A protein and the small-molecule ligand that binds it are described below.
Small molecule (SMILES): N[C@@H](Cc1ccccc1)C(=O)O

Sequence of chain 1.A:
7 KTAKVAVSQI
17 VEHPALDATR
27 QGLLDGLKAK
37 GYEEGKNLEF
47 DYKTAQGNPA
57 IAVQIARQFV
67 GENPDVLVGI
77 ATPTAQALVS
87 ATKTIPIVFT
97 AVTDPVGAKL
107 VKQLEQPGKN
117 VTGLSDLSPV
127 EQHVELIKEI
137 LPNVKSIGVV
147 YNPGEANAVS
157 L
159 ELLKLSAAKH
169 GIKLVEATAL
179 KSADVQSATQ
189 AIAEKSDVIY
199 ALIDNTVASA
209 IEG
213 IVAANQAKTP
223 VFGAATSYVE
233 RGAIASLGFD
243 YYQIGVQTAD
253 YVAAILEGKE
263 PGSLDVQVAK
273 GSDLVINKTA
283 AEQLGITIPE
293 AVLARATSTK

Binding-site contacts:
Ligand atom O contacts residue VAL98 of chain 1.A at 3.5 Å.
Ligand atom CD2 contacts residue ILE201 of chain 1.A at 3.8 Å (hydrophobic).
Ligand atom CD2 contacts residue TYR243 of chain 1.A at 3.7 Å (hydrophobic).
Ligand atom CE2 contacts residue HIS19 of chain 1.A at 3.9 Å.
Ligand atom CD1 contacts residue HIS19 of chain 1.A at 3.7 Å.
Ligand atom CE2 contacts residue ALA21 of chain 1.A at 3.5 Å (hydrophobic).
Ligand atom C contacts residue ASN153 of chain 1.A at 3.5 Å.
Ligand atom CD1 contacts residue ASN203 of chain 1.A at 3.4 Å.
Ligand atom CB contacts residue ASN203 of chain 1.A at 3.5 Å.
Ligand atom CD2 contacts residue ASP122 of chain 1.A at 3.5 Å.
Ligand atom OXT contacts residue ASN203 of chain 1.A at 2.9 Å (h-bond).
Ligand atom N contacts residue ASP122 of chain 1.A at 2.8 Å (salt-bridge).
Ligand atom CE2 contacts residue TYR243 of chain 1.A at 3.5 Å (hydrophobic).
Ligand atom OXT contacts residue ASN153 of chain 1.A at 3.6 Å.
Ligand atom CA contacts residue THR99 of chain 1.A at 3.7 Å.
Ligand atom C contacts residue ASN203 of chain 1.A at 3.8 Å.
Ligand atom OXT contacts residue THR78 of chain 1.A at 2.8 Å (h-bond).
Ligand atom CE1 contacts residue TYR230 of chain 1.A at 3.7 Å (hydrophobic).
Ligand atom O contacts residue THR99 of chain 1.A at 3.0 Å (h-bond).
Ligand atom CE1 contacts residue HIS19 of chain 1.A at 3.5 Å.
Ligand atom CD1 contacts residue ASP202 of chain 1.A at 3.9 Å.
Ligand atom CA contacts residue ALA97 of chain 1.A at 3.3 Å (hydrophobic).
Ligand atom CZ contacts residue ILE201 of chain 1.A at 3.7 Å (hydrophobic).
Ligand atom C contacts residue ALA97 of chain 1.A at 3.3 Å (hydrophobic).
Ligand atom CA contacts residue ILE201 of chain 1.A at 3.5 Å (hydrophobic).
Ligand atom N contacts residue THR99 of chain 1.A at 2.8 Å (h-bond).
Ligand atom O contacts residue ASN153 of chain 1.A at 3.3 Å.
Ligand atom CZ contacts residue HIS19 of chain 1.A at 3.6 Å.
Ligand atom N contacts residue ILE201 of chain 1.A at 3.0 Å.
Ligand atom CE1 contacts residue ILE201 of chain 1.A at 3.9 Å (hydrophobic).
Ligand atom O contacts residue ALA97 of chain 1.A at 3.3 Å (h-bond).
Ligand atom CD1 contacts residue ILE201 of chain 1.A at 3.6 Å (hydrophobic).
Ligand atom O contacts residue THR78 of chain 1.A at 2.6 Å (h-bond).
Ligand atom N contacts residue ALA97 of chain 1.A at 2.9 Å (h-bond).
Ligand atom CB contacts residue ALA97 of chain 1.A at 3.4 Å (hydrophobic).
Ligand atom C contacts residue THR78 of chain 1.A at 3.5 Å.
Ligand atom CG contacts residue ASN203 of chain 1.A at 3.7 Å.
Ligand atom OXT contacts residue ALA77 of chain 1.A at 3.4 Å.
Ligand atom CE1 contacts residue ASP202 of chain 1.A at 3.8 Å.
Ligand atom CG contacts residue ILE201 of chain 1.A at 3.5 Å (hydrophobic).